Binding-site contacts:
Ligand atom OX2 contacts residue CYS221 of chain 1.F at 3.0 Å (h-bond).
Ligand atom O3J contacts residue GLU130 of chain 1.F at 2.6 Å (salt-bridge).
Ligand atom O3J contacts residue ARG129 of chain 1.F at 3.1 Å (salt-bridge).
Ligand atom NA2 contacts residue ASN13 of chain 1.F at 3.6 Å (h-bond).
Ligand atom NA2 contacts residue ASN141 of chain 1.F at 2.8 Å (h-bond).
Ligand atom C13 contacts residue ALA127 of chain 1.F at 3.5 Å (hydrophobic).
Ligand atom OX4 contacts residue CYS221 of chain 1.F at 3.3 Å (h-bond).
Ligand atom C4J contacts residue TYR230 of chain 1.F at 3.4 Å (hydrophobic).
Ligand atom C2 contacts residue ASN13 of chain 1.F at 3.4 Å.
Ligand atom OX5 contacts residue ARG128 of chain 1.F at 3.0 Å (salt-bridge).
Ligand atom C3J contacts residue GLU130 of chain 1.F at 3.5 Å.
Ligand atom C12 contacts residue ARG27 of chain 1.B at 3.5 Å.
Ligand atom C5J contacts residue TYR230 of chain 1.F at 3.5 Å (hydrophobic).
Ligand atom N1 contacts residue ASN13 of chain 1.F at 2.9 Å (h-bond).
Ligand atom OX2 contacts residue ALA127 of chain 1.F at 2.7 Å (h-bond).
Ligand atom C2 contacts residue ASN141 of chain 1.F at 3.5 Å.
Ligand atom CX2 contacts residue ALA127 of chain 1.F at 3.2 Å (hydrophobic).
Ligand atom N1 contacts residue ASN141 of chain 1.F at 3.2 Å (h-bond).
Ligand atom C9 contacts residue GLU26 of chain 1.B at 3.5 Å.
Ligand atom C8A contacts residue LEU125 of chain 1.F at 3.6 Å (hydrophobic).
Ligand atom C4 contacts residue LEU125 of chain 1.F at 3.6 Å (hydrophobic).
Ligand atom O4J contacts residue ARG128 of chain 1.F at 3.2 Å (salt-bridge).
Ligand atom O2J contacts residue ARG129 of chain 1.F at 3.0 Å (salt-bridge).
Ligand atom C12 contacts residue ALA127 of chain 1.F at 3.5 Å (hydrophobic).
Ligand atom NA2 contacts residue GLY15 of chain 1.F at 3.5 Å (h-bond).
Ligand atom C7 contacts residue GLU26 of chain 1.B at 3.3 Å.
Ligand atom C4 contacts residue ASN13 of chain 1.F at 3.5 Å.
Ligand atom C7M contacts residue GLU26 of chain 1.B at 3.1 Å.
Ligand atom N5 contacts residue LEU125 of chain 1.F at 3.6 Å.
Ligand atom C4A contacts residue LEU125 of chain 1.F at 3.5 Å (hydrophobic).
Ligand atom OX4 contacts residue ARG128 of chain 1.F at 3.5 Å (salt-bridge).
Ligand atom O3J contacts residue ARG128 of chain 1.F at 3.0 Å.
Ligand atom C4J contacts residue ARG128 of chain 1.F at 3.3 Å.
Ligand atom CX4 contacts residue CYS221 of chain 1.F at 3.6 Å (hydrophobic).
Ligand atom N3 contacts residue ASN13 of chain 1.F at 3.4 Å (h-bond).
Ligand atom C13 contacts residue ARG27 of chain 1.B at 3.3 Å.
Ligand atom C4A contacts residue ASN13 of chain 1.F at 3.6 Å.
Ligand atom C2J contacts residue ARG129 of chain 1.F at 3.5 Å.
Ligand atom OH4 contacts residue LEU125 of chain 1.F at 3.3 Å (h-bond).
Ligand atom OH4 contacts residue MET124 of chain 1.F at 3.5 Å.

Sequence of chain 1.F:
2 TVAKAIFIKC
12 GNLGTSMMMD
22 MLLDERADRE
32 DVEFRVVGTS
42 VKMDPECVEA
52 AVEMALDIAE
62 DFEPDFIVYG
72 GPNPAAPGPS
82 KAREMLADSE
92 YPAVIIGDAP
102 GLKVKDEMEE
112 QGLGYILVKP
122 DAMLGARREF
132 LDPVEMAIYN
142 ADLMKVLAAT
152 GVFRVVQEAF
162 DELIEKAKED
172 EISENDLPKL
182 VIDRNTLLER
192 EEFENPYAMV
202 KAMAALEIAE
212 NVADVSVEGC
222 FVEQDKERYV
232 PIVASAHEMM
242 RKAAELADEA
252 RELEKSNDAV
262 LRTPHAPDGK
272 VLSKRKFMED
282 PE

This small molecule binds to this protein.
Small molecule (SMILES): C[C@@H]1Nc2nc(N)[nH]c(=O)c2[N+]2=CN(c3ccc(C[C@H](O)[C@H](O)[C@H](O)CO[C@H]4O[C@H](CO[P](=O)(O)O[C@@H](CCC(=O)O)C(=O)O)[C@@H](O)[C@H]4O)cc3)[C@H](C)[C@@H]12

Sequence of chain 1.B:
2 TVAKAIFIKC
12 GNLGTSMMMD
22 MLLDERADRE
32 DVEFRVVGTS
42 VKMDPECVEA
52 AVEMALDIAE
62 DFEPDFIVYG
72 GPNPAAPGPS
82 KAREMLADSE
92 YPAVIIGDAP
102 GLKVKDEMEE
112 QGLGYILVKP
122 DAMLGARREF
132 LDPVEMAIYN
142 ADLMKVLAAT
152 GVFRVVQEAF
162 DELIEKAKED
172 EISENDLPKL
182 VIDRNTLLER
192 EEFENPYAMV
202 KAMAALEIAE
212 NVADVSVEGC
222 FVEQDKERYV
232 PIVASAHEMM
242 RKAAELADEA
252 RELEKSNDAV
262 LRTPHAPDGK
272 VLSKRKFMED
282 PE